Sequence of chain 1.A:
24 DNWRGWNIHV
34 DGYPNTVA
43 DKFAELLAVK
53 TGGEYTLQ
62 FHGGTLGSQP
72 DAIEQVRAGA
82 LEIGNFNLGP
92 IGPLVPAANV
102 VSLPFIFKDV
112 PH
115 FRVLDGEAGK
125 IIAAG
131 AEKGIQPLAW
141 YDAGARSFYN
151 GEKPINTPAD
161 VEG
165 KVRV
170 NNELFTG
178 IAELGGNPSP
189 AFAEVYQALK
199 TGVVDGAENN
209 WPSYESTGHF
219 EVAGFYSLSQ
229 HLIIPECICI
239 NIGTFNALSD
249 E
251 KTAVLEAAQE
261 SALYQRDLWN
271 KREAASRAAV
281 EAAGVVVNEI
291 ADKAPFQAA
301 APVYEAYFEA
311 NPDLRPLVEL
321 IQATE

The small molecule below binds the protein below.
Small molecule (SMILES): O=C(O)[C@H]1O[C@@H](O)[C@H](O)[C@@H](O)[C@@H]1O

Binding-site contacts:
Ligand atom C3 contacts residue ILE31 of chain 1.A at 4.0 Å (hydrophobic).
Ligand atom O6A contacts residue MSE169 of chain 1.A at 3.4 Å.
Ligand atom C1 contacts residue SER211 of chain 1.A at 3.5 Å.
Ligand atom O6A contacts residue ARG167 of chain 1.A at 2.9 Å (salt-bridge).
Ligand atom O6B contacts residue ARG146 of chain 1.A at 3.0 Å (salt-bridge).
Ligand atom C6 contacts residue ARG167 of chain 1.A at 3.6 Å.
Ligand atom C6 contacts residue ASN207 of chain 1.A at 3.8 Å.
Ligand atom C2 contacts residue HIS32 of chain 1.A at 3.9 Å.
Ligand atom C3 contacts residue GLN70 of chain 1.A at 3.9 Å.
Ligand atom O6A contacts residue PHE190 of chain 1.A at 3.4 Å.
Ligand atom C2 contacts residue GLU234 of chain 1.A at 3.1 Å.
Ligand atom C4 contacts residue GLN70 of chain 1.A at 3.5 Å.
Ligand atom O5 contacts residue ASN207 of chain 1.A at 3.0 Å (h-bond).
Ligand atom O1 contacts residue ASN208 of chain 1.A at 3.2 Å (h-bond).
Ligand atom C1 contacts residue ARG146 of chain 1.A at 3.7 Å.
Ligand atom O4 contacts residue GLN70 of chain 1.A at 2.9 Å (h-bond).
Ligand atom O3 contacts residue GLU234 of chain 1.A at 3.5 Å (salt-bridge).
Ligand atom C2 contacts residue ASN88 of chain 1.A at 3.7 Å.
Ligand atom O1 contacts residue ASN207 of chain 1.A at 2.6 Å (h-bond).
Ligand atom C6 contacts residue PHE190 of chain 1.A at 3.3 Å (hydrophobic).
Ligand atom C6 contacts residue ARG146 of chain 1.A at 4.0 Å.
Ligand atom O6B contacts residue ASN207 of chain 1.A at 2.9 Å (h-bond).
Ligand atom O1 contacts residue SER211 of chain 1.A at 3.4 Å (h-bond).
Ligand atom O6B contacts residue PHE190 of chain 1.A at 3.5 Å.
Ligand atom O4 contacts residue ILE31 of chain 1.A at 3.6 Å.
Ligand atom C3 contacts residue HIS32 of chain 1.A at 3.8 Å.
Ligand atom C5 contacts residue ASN207 of chain 1.A at 3.7 Å.
Ligand atom O5 contacts residue ARG146 of chain 1.A at 3.0 Å (salt-bridge).
Ligand atom C5 contacts residue PHE190 of chain 1.A at 3.7 Å (hydrophobic).
Ligand atom O2 contacts residue HIS32 of chain 1.A at 2.9 Å (h-bond).
Ligand atom O6B contacts residue MSE169 of chain 1.A at 3.6 Å.
Ligand atom C3 contacts residue GLU234 of chain 1.A at 4.0 Å.
Ligand atom O3 contacts residue ASN88 of chain 1.A at 3.5 Å.
Ligand atom O2 contacts residue GLU234 of chain 1.A at 2.5 Å (salt-bridge).
Ligand atom O6B contacts residue ARG167 of chain 1.A at 2.8 Å (salt-bridge).
Ligand atom O1 contacts residue ARG146 of chain 1.A at 3.3 Å (salt-bridge).
Ligand atom O3 contacts residue GLN70 of chain 1.A at 3.0 Å (h-bond).
Ligand atom C1 contacts residue ASN207 of chain 1.A at 3.5 Å.
Ligand atom C6 contacts residue MSE169 of chain 1.A at 3.6 Å.
Ligand atom O4 contacts residue PHE190 of chain 1.A at 3.8 Å.